The small molecule below binds the protein below.
Small molecule (SMILES): CC(=O)N[C@@H]1[C@@H](O)[C@H](O)[C@@H](CO)O[C@H]1O

Binding-site contacts:
Ligand atom C2 contacts residue ASN343 of chain 1.A at 2.5 Å.
Ligand atom C8 contacts residue GLY339 of chain 1.A at 4.1 Å.
Ligand atom C7 contacts residue GLY339 of chain 1.A at 4.4 Å.
Ligand atom C1 contacts residue ASN343 of chain 1.A at 1.4 Å.
Ligand atom C5 contacts residue ASN343 of chain 1.A at 3.7 Å.
Ligand atom O5 contacts residue ASN343 of chain 1.A at 2.4 Å (h-bond).
Ligand atom C4 contacts residue ASN343 of chain 1.A at 4.2 Å.
Ligand atom C8 contacts residue ASN343 of chain 1.A at 4.0 Å.
Ligand atom C3 contacts residue ASN343 of chain 1.A at 3.8 Å.
Ligand atom N2 contacts residue ASN343 of chain 1.A at 2.7 Å (h-bond).
Ligand atom C7 contacts residue ASN343 of chain 1.A at 3.7 Å.
Ligand atom C8 contacts residue PHE342 of chain 1.A at 3.7 Å (hydrophobic).

Sequence of chain 1.A:
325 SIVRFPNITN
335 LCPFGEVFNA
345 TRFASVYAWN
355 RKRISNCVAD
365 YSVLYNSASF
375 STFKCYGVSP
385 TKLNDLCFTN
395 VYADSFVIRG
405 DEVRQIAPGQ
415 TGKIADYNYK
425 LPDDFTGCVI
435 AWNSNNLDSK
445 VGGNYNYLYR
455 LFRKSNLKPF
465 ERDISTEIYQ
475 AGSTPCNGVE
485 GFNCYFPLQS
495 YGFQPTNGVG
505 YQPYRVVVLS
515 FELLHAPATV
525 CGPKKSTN